Binding-site contacts:
Ligand atom C12 contacts residue HEM1 of chain 1.D at 3.8 Å.
Ligand atom C19 contacts residue ASN272 of chain 1.A at 4.0 Å.
Ligand atom N3 contacts residue GLU295 of chain 1.A at 3.0 Å (salt-bridge).
Ligand atom S contacts residue ASN288 of chain 1.A at 4.0 Å.
Ligand atom CL contacts residue ASN272 of chain 1.A at 3.5 Å.
Ligand atom S contacts residue HEM1 of chain 1.D at 3.5 Å.
Ligand atom C1 contacts residue HEM1 of chain 1.D at 3.5 Å.
Ligand atom N3 contacts residue PRO268 of chain 1.A at 3.9 Å.
Ligand atom C2 contacts residue VAL270 of chain 1.A at 3.5 Å (hydrophobic).
Ligand atom C6 contacts residue GLU295 of chain 1.A at 3.4 Å.
Ligand atom N2 contacts residue HEM1 of chain 1.D at 2.9 Å (h-bond).
Ligand atom C11 contacts residue HEM1 of chain 1.D at 4.0 Å.
Ligand atom C7 contacts residue GLU295 of chain 1.A at 3.4 Å.
Ligand atom C5 contacts residue PRO268 of chain 1.A at 3.6 Å (hydrophobic).
Ligand atom CL contacts residue TYR409 of chain 1.A at 3.3 Å.
Ligand atom S contacts residue TRP290 of chain 1.A at 4.0 Å.
Ligand atom C2 contacts residue ASN288 of chain 1.A at 3.9 Å.
Ligand atom C19 contacts residue TYR409 of chain 1.A at 3.8 Å (hydrophobic).
Ligand atom C2 contacts residue PRO268 of chain 1.A at 3.4 Å (hydrophobic).
Ligand atom C5 contacts residue GLU295 of chain 1.A at 3.6 Å.
Ligand atom N3 contacts residue HEM1 of chain 1.D at 3.6 Å.
Ligand atom C3 contacts residue PRO268 of chain 1.A at 3.5 Å (hydrophobic).
Ligand atom C10 contacts residue VAL270 of chain 1.A at 3.7 Å (hydrophobic).
Ligand atom C9 contacts residue VAL270 of chain 1.A at 4.0 Å (hydrophobic).
Ligand atom C3 contacts residue VAL270 of chain 1.A at 3.5 Å (hydrophobic).
Ligand atom N1 contacts residue PRO268 of chain 1.A at 3.5 Å.
Ligand atom C13 contacts residue HEM1 of chain 1.D at 3.5 Å.
Ligand atom C17 contacts residue ASN39 of chain 1.A at 3.7 Å.
Ligand atom C7 contacts residue GLN181 of chain 1.A at 3.9 Å.
Ligand atom C12 contacts residue VAL270 of chain 1.A at 3.8 Å (hydrophobic).
Ligand atom C1 contacts residue ASN288 of chain 1.A at 3.2 Å.
Ligand atom C2 contacts residue PHE287 of chain 1.A at 3.5 Å (hydrophobic).
Ligand atom C1 contacts residue GLY289 of chain 1.A at 3.1 Å.
Ligand atom S contacts residue PRO268 of chain 1.A at 3.6 Å.
Ligand atom C4 contacts residue PRO268 of chain 1.A at 3.6 Å (hydrophobic).
Ligand atom N1 contacts residue GLU295 of chain 1.A at 2.8 Å (salt-bridge).
Ligand atom S contacts residue GLY289 of chain 1.A at 3.4 Å (h-bond).
Ligand atom N3 contacts residue TRP290 of chain 1.A at 3.0 Å (h-bond).
Ligand atom C1 contacts residue PRO268 of chain 1.A at 3.5 Å (hydrophobic).
Ligand atom C11 contacts residue VAL270 of chain 1.A at 3.3 Å (hydrophobic).

Sequence of chain 1.A:
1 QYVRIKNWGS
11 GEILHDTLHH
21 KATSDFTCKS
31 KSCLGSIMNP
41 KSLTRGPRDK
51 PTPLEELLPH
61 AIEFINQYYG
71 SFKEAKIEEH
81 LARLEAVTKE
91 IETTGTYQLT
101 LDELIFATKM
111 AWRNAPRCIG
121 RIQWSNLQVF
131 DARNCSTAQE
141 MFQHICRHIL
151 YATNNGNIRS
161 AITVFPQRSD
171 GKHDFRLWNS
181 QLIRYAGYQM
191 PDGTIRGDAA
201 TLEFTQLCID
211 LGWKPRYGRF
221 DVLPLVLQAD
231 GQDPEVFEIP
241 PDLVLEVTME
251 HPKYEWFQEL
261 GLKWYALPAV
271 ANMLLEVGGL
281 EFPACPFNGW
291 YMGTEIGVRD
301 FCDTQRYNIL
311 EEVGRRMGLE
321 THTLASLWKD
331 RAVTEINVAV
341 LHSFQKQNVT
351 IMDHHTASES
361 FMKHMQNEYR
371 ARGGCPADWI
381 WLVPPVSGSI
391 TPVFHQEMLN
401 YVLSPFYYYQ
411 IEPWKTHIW

This protein binds this small molecule.
Small molecule (SMILES): [H]/N=C(\Nc1ccc(CCNCc2cccc(Cl)c2)cc1)c1cccs1